Binding-site contacts:
Ligand atom O4 contacts residue LYS19 of chain 1.N at 2.8 Å (salt-bridge).
Ligand atom C2 contacts residue ASN167 of chain 1.J at 2.3 Å.
Ligand atom O4 contacts residue ILE164 of chain 1.J at 4.2 Å.
Ligand atom C4 contacts residue LYS19 of chain 1.N at 3.8 Å.
Ligand atom C6 contacts residue VAL144 of chain 1.J at 4.5 Å (hydrophobic).
Ligand atom O6 contacts residue ARG162 of chain 1.J at 3.9 Å.
Ligand atom C3 contacts residue ASN167 of chain 1.J at 3.7 Å.
Ligand atom C8 contacts residue ILE164 of chain 1.J at 4.4 Å (hydrophobic).
Ligand atom C5 contacts residue ASN167 of chain 1.J at 3.6 Å.
Ligand atom C4 contacts residue ASN167 of chain 1.J at 4.1 Å.
Ligand atom C6 contacts residue ARG162 of chain 1.J at 3.3 Å.
Ligand atom N2 contacts residue ASN167 of chain 1.J at 2.8 Å (h-bond).
Ligand atom C5 contacts residue ILE164 of chain 1.J at 4.0 Å (hydrophobic).
Ligand atom C5 contacts residue ARG162 of chain 1.J at 3.8 Å.
Ligand atom C8 contacts residue ARG278 of chain 1.R at 4.3 Å.
Ligand atom O3 contacts residue LYS19 of chain 1.N at 4.2 Å.
Ligand atom O7 contacts residue ARG278 of chain 1.R at 3.0 Å (salt-bridge).
Ligand atom C6 contacts residue ILE164 of chain 1.J at 4.2 Å (hydrophobic).
Ligand atom C1 contacts residue ARG162 of chain 1.J at 4.3 Å.
Ligand atom O7 contacts residue ASN167 of chain 1.J at 2.8 Å (h-bond).
Ligand atom O5 contacts residue ASN167 of chain 1.J at 2.3 Å (h-bond).
Ligand atom C7 contacts residue ARG278 of chain 1.R at 3.9 Å.
Ligand atom O5 contacts residue ARG162 of chain 1.J at 3.3 Å (salt-bridge).
Ligand atom C1 contacts residue ASN167 of chain 1.J at 1.3 Å.
Ligand atom C8 contacts residue ASN167 of chain 1.J at 4.0 Å.
Ligand atom C7 contacts residue ASN167 of chain 1.J at 3.0 Å.
Ligand atom O6 contacts residue LYS19 of chain 1.N at 4.0 Å.
Ligand atom C8 contacts residue GLN76 of chain 1.N at 4.1 Å.

Sequence of chain 1.J:
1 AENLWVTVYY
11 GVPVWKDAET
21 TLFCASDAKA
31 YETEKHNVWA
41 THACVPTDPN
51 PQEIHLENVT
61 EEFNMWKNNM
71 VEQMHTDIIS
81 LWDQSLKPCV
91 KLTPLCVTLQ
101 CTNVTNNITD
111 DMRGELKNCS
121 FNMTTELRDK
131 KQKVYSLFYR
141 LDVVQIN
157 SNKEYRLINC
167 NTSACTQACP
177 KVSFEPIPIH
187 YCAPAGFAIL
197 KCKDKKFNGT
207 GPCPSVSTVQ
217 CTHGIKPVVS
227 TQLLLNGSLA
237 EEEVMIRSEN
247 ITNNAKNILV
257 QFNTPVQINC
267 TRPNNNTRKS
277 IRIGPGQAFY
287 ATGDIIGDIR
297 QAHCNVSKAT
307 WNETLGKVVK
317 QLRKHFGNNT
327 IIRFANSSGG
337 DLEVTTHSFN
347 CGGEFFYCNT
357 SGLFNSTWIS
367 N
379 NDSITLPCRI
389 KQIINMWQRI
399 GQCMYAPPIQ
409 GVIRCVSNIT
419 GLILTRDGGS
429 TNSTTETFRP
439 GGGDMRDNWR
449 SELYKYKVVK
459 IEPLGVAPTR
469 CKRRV

The small molecule below binds the protein below.
Small molecule (SMILES): CC(=O)N[C@H]1[C@H](O[C@H]2[C@H](O)[C@@H](NC(C)=O)CO[C@@H]2CO)O[C@H](CO)[C@@H](O[C@@H]2O[C@H](CO[C@H]3O[C@H](CO)[C@@H](O)[C@H](O)[C@@H]3O)[C@@H](O)[C@H](O)[C@@H]2O)[C@@H]1O

Sequence of chain 1.N:
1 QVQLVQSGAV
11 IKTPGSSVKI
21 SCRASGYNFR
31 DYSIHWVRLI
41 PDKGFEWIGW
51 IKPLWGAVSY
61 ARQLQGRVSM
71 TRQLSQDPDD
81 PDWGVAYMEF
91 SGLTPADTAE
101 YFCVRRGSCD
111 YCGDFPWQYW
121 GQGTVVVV

Sequence of chain 1.R:
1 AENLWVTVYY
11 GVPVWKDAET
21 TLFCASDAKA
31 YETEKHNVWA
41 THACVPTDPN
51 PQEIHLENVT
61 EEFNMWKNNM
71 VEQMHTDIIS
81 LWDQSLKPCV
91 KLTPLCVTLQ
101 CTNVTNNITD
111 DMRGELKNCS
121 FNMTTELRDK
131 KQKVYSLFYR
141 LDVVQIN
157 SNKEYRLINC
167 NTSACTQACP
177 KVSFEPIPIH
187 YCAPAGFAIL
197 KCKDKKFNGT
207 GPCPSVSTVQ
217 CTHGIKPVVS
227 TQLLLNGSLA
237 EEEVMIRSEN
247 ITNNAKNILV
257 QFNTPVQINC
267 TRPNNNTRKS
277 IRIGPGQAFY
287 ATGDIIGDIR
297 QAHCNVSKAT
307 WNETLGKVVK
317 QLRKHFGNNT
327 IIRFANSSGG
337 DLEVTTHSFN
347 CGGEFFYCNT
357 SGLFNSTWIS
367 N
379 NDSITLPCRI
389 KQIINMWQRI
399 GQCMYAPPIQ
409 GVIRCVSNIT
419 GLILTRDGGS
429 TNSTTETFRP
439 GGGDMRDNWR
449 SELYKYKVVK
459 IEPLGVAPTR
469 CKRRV